Binding-site contacts:
Ligand atom C12 contacts residue GLY189 of chain 1.A at 3.9 Å.
Ligand atom C9 contacts residue THR119 of chain 1.A at 3.6 Å.
Ligand atom C5 contacts residue TRP266 of chain 1.A at 3.9 Å (hydrophobic).
Ligand atom C8 contacts residue TRP266 of chain 1.A at 3.7 Å (hydrophobic).
Ligand atom C13 contacts residue ALA118 of chain 1.A at 3.6 Å (hydrophobic).
Ligand atom C11 contacts residue TYR269 of chain 1.A at 3.6 Å (hydrophobic).
Ligand atom C18 contacts residue GLU123 of chain 1.A at 3.7 Å.
Ligand atom C18 contacts residue TRP266 of chain 1.A at 3.6 Å (hydrophobic).
Ligand atom C14 contacts residue LYS297 of chain 1.A at 2.4 Å.
Ligand atom C17 contacts residue TYR269 of chain 1.A at 3.9 Å (hydrophobic).
Ligand atom C19 contacts residue ILE190 of chain 1.A at 3.6 Å (hydrophobic).
Ligand atom C11 contacts residue GLY189 of chain 1.A at 3.7 Å.
Ligand atom C9 contacts residue TYR269 of chain 1.A at 3.6 Å (hydrophobic).
Ligand atom C20 contacts residue TRP266 of chain 1.A at 3.8 Å (hydrophobic).
Ligand atom C3 contacts residue PHE213 of chain 1.A at 3.5 Å (hydrophobic).
Ligand atom C6 contacts residue GLU123 of chain 1.A at 3.8 Å.
Ligand atom C19 contacts residue TYR192 of chain 1.A at 3.3 Å (hydrophobic).
Ligand atom C10 contacts residue THR119 of chain 1.A at 3.7 Å.
Ligand atom C12 contacts residue ALA118 of chain 1.A at 3.6 Å (hydrophobic).
Ligand atom C5 contacts residue GLU123 of chain 1.A at 3.4 Å.
Ligand atom C15 contacts residue LYS297 of chain 1.A at 1.3 Å.
Ligand atom C14 contacts residue CYS188 of chain 1.A at 3.8 Å (hydrophobic).
Ligand atom C12 contacts residue CYS188 of chain 1.A at 3.0 Å (hydrophobic).
Ligand atom C14 contacts residue GLU114 of chain 1.A at 3.8 Å.
Ligand atom C10 contacts residue TYR269 of chain 1.A at 3.6 Å (hydrophobic).
Ligand atom C16 contacts residue MET208 of chain 1.A at 3.5 Å (hydrophobic).
Ligand atom C11 contacts residue CYS188 of chain 1.A at 3.7 Å (hydrophobic).
Ligand atom C14 contacts residue ALA118 of chain 1.A at 3.6 Å (hydrophobic).
Ligand atom C9 contacts residue TYR192 of chain 1.A at 3.9 Å (hydrophobic).
Ligand atom C4 contacts residue PHE262 of chain 1.A at 3.5 Å (hydrophobic).
Ligand atom C8 contacts residue TYR269 of chain 1.A at 3.6 Å (hydrophobic).
Ligand atom C13 contacts residue LYS297 of chain 1.A at 3.7 Å.
Ligand atom C19 contacts residue THR119 of chain 1.A at 3.2 Å.
Ligand atom C18 contacts residue GLY122 of chain 1.A at 3.6 Å.
Ligand atom C13 contacts residue CYS188 of chain 1.A at 3.9 Å (hydrophobic).
Ligand atom C20 contacts residue ALA293 of chain 1.A at 3.9 Å (hydrophobic).
Ligand atom C15 contacts residue ALA293 of chain 1.A at 3.6 Å (hydrophobic).
Ligand atom C4 contacts residue GLU123 of chain 1.A at 3.7 Å.
Ligand atom C2 contacts residue PHE213 of chain 1.A at 3.3 Å (hydrophobic).
Ligand atom C11 contacts residue THR119 of chain 1.A at 3.6 Å.

Sequence of chain 1.A:
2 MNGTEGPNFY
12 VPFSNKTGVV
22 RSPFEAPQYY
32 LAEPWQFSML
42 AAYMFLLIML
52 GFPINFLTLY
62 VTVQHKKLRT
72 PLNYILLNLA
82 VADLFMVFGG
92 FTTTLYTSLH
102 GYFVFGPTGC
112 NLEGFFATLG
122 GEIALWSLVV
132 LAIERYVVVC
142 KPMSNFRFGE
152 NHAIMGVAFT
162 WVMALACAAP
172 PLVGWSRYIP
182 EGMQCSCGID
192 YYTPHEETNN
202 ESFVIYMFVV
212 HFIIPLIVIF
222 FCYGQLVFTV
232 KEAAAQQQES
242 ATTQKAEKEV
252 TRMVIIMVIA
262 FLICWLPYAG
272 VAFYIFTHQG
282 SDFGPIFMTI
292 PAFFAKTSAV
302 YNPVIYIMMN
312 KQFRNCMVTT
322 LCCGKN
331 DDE

The small molecule below binds the protein below.
Small molecule (SMILES): CC1=C(/C=C/C(C)=C/C=C/C(C)=C/C=O)C(C)(C)CCC1